Binding-site contacts:
Ligand atom O5 contacts residue ASN212 of chain 1.A at 2.4 Å (h-bond).
Ligand atom C5 contacts residue ASN212 of chain 1.A at 3.5 Å.
Ligand atom C2 contacts residue ASN212 of chain 1.A at 2.6 Å.
Ligand atom O3 contacts residue ASN212 of chain 1.A at 4.4 Å.
Ligand atom C7 contacts residue ASN212 of chain 1.A at 3.6 Å.
Ligand atom C4 contacts residue ASN212 of chain 1.A at 3.9 Å.
Ligand atom C3 contacts residue ASN212 of chain 1.A at 3.2 Å.
Ligand atom O7 contacts residue ASN212 of chain 1.A at 3.6 Å.
Ligand atom C8 contacts residue ASN212 of chain 1.A at 3.9 Å.
Ligand atom C1 contacts residue ASN212 of chain 1.A at 1.4 Å.
Ligand atom N2 contacts residue ASN212 of chain 1.A at 3.0 Å (h-bond).
Ligand atom C8 contacts residue GLU244 of chain 1.A at 3.9 Å.
Ligand atom C8 contacts residue SER213 of chain 1.A at 3.9 Å.

Sequence of chain 1.A:
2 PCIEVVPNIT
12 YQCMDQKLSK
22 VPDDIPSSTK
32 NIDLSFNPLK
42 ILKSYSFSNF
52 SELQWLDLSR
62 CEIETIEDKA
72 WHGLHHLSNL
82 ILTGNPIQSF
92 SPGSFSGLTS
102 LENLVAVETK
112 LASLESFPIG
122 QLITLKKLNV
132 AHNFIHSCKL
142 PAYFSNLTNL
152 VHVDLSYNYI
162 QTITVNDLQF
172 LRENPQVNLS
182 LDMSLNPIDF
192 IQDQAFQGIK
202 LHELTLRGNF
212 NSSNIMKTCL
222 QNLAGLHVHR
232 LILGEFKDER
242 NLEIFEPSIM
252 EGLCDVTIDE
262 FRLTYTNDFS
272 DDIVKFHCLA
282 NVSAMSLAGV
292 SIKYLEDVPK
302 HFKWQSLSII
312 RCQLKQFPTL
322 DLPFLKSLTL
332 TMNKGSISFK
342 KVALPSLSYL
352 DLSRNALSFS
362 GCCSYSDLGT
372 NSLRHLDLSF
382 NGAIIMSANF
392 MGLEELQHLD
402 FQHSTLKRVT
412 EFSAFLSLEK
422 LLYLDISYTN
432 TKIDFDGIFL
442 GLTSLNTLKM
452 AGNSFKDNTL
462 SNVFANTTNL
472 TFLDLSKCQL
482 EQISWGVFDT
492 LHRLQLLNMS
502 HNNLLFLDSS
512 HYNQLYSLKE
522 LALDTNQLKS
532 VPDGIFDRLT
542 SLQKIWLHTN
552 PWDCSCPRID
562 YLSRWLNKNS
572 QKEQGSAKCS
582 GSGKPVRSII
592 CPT

A protein and the small-molecule ligand that binds it are described below.
Small molecule (SMILES): CC(=O)N[C@@H]1[C@@H](O)[C@H](O)[C@@H](CO)O[C@H]1O